This protein binds this small molecule.
Small molecule (SMILES): CC(=O)N[C@@H]1[C@@H](O)[C@H](O)[C@@H](CO)O[C@H]1O

Binding-site contacts:
Ligand atom C1 contacts residue ASN282 of chain 1.A at 1.5 Å.
Ligand atom N2 contacts residue ASN282 of chain 1.A at 2.9 Å (h-bond).
Ligand atom C2 contacts residue GLU281 of chain 1.A at 4.4 Å.
Ligand atom C4 contacts residue ASN282 of chain 1.A at 4.3 Å.
Ligand atom C3 contacts residue ASN282 of chain 1.A at 3.8 Å.
Ligand atom C7 contacts residue GLU281 of chain 1.A at 3.8 Å.
Ligand atom O7 contacts residue ASN280 of chain 1.A at 3.6 Å.
Ligand atom O5 contacts residue ASN282 of chain 1.A at 2.4 Å (h-bond).
Ligand atom C5 contacts residue ASN282 of chain 1.A at 3.7 Å.
Ligand atom N2 contacts residue GLU281 of chain 1.A at 3.3 Å (salt-bridge).
Ligand atom C2 contacts residue ASN282 of chain 1.A at 2.5 Å.
Ligand atom C8 contacts residue ASN282 of chain 1.A at 4.3 Å.
Ligand atom C8 contacts residue GLU281 of chain 1.A at 3.5 Å.
Ligand atom C7 contacts residue ASN282 of chain 1.A at 3.2 Å.
Ligand atom O7 contacts residue ASN282 of chain 1.A at 3.1 Å (h-bond).
Ligand atom C7 contacts residue ASN280 of chain 1.A at 3.9 Å.
Ligand atom C8 contacts residue ASN280 of chain 1.A at 3.5 Å.

Sequence of chain 1.A:
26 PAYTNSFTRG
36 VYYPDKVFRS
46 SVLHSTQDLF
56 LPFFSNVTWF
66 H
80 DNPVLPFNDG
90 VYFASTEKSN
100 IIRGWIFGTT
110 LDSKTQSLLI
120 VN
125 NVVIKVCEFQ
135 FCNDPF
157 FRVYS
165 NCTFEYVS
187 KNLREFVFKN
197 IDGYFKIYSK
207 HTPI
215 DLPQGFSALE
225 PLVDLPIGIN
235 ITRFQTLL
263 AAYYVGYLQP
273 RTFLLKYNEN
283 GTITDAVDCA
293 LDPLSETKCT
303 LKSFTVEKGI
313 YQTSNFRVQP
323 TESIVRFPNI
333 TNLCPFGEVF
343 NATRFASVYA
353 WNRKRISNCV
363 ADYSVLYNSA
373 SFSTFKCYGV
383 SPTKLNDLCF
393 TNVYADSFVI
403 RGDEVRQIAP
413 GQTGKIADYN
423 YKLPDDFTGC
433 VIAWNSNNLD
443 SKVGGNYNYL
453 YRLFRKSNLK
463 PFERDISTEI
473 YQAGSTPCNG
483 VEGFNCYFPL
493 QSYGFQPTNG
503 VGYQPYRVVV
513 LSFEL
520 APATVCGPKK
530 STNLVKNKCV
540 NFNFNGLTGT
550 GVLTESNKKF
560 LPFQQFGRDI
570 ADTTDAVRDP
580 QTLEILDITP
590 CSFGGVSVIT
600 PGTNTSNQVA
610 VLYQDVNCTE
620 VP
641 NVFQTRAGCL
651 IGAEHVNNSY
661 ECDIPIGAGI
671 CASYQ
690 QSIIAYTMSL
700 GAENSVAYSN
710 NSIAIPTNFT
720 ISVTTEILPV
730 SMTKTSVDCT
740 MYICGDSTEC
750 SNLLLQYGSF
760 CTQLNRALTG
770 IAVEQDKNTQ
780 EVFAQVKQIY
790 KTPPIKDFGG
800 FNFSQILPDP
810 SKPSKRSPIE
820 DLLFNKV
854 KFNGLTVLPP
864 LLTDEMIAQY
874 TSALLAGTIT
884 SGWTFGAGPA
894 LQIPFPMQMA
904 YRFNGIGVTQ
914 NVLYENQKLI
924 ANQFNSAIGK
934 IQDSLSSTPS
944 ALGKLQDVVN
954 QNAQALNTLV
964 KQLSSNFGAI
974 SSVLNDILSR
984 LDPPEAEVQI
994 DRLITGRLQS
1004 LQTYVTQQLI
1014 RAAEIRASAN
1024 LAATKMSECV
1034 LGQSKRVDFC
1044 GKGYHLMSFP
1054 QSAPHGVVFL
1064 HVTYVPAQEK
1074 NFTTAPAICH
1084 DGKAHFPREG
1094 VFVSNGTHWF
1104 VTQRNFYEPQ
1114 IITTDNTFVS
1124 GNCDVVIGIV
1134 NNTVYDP